Binding-site contacts:
Ligand atom C3 contacts residue GLN297 of chain 2.A at 3.5 Å.
Ligand atom C7 contacts residue THR294 of chain 2.A at 4.2 Å.
Ligand atom O6 contacts residue ILE300 of chain 2.A at 4.0 Å.
Ligand atom C2 contacts residue ASN292 of chain 2.A at 2.6 Å.
Ligand atom N2 contacts residue THR294 of chain 2.A at 4.3 Å.
Ligand atom C8 contacts residue ASN292 of chain 2.A at 4.5 Å.
Ligand atom C7 contacts residue ASN292 of chain 2.A at 3.4 Å.
Ligand atom C6 contacts residue ILE300 of chain 2.A at 3.5 Å (hydrophobic).
Ligand atom C1 contacts residue ASN292 of chain 2.A at 1.8 Å.
Ligand atom O7 contacts residue ASN292 of chain 2.A at 3.6 Å.
Ligand atom O5 contacts residue THR294 of chain 2.A at 3.5 Å.
Ligand atom O3 contacts residue GLN297 of chain 2.A at 3.0 Å (h-bond).
Ligand atom N2 contacts residue ASN292 of chain 2.A at 3.0 Å (h-bond).
Ligand atom O6 contacts residue ILE300 of chain 2.A at 3.8 Å.
Ligand atom C1 contacts residue THR294 of chain 2.A at 3.7 Å.
Ligand atom C5 contacts residue THR294 of chain 2.A at 4.4 Å.
Ligand atom O2 contacts residue GLN297 of chain 2.A at 3.7 Å.
Ligand atom C4 contacts residue ASN292 of chain 2.A at 4.3 Å.
Ligand atom C6 contacts residue GLN297 of chain 2.A at 3.8 Å.
Ligand atom C2 contacts residue THR294 of chain 2.A at 3.7 Å.
Ligand atom C6 contacts residue GLN297 of chain 2.A at 3.3 Å.
Ligand atom O5 contacts residue ASN292 of chain 2.A at 2.4 Å (h-bond).
Ligand atom O6 contacts residue GLN297 of chain 2.A at 3.0 Å (h-bond).
Ligand atom C3 contacts residue ASN292 of chain 2.A at 3.9 Å.
Ligand atom C5 contacts residue ASN292 of chain 2.A at 3.7 Å.
Ligand atom O6 contacts residue GLN297 of chain 2.A at 2.6 Å (h-bond).
Ligand atom C6 contacts residue THR294 of chain 2.A at 4.1 Å.
Ligand atom O7 contacts residue THR294 of chain 2.A at 3.5 Å (h-bond).
Ligand atom C2 contacts residue GLN297 of chain 2.A at 4.3 Å.
Ligand atom O7 contacts residue TYR295 of chain 2.A at 4.4 Å.
Ligand atom O4 contacts residue ILE300 of chain 2.A at 4.3 Å.

This small molecule binds to this protein.
Small molecule (SMILES): CC(=O)N[C@H]1[C@H](O[C@H]2[C@H](O[C@@H]3O[C@@H](C)[C@@H](O)[C@@H](O)[C@@H]3O)[C@@H](NC(C)=O)CO[C@@H]2CO)O[C@H](CO)[C@@H](O[C@@H]2O[C@H](CO[C@H]3O[C@@H](CO)[C@@H](O)[C@H](O)[C@@H]3O)[C@@H](O)[C@H](O[C@H]3O[C@H](CO)[C@@H](O)[C@H](O)[C@@H]3O)[C@@H]2O[C@@H]2OC[C@@H](O)[C@H](O)[C@H]2O)[C@@H]1O

Sequence of chain 2.A:
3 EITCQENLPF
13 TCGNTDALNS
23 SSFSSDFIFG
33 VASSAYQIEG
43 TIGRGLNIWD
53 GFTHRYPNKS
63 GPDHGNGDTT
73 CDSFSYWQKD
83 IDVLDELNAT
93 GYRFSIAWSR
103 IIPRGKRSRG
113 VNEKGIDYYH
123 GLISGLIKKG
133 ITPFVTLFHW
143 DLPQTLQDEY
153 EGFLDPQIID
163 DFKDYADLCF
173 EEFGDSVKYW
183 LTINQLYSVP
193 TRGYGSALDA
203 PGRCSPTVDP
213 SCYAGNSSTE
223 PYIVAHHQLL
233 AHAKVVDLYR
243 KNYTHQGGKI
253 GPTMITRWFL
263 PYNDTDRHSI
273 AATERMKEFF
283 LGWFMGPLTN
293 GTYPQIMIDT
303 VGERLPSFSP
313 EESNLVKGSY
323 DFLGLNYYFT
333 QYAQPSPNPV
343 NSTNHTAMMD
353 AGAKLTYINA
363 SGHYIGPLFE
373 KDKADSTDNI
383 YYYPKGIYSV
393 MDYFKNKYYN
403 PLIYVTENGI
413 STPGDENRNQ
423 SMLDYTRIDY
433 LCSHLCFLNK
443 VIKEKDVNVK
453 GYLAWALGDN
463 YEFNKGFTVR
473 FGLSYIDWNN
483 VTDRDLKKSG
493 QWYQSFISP